Binding-site contacts:
Ligand atom CAN contacts residue ILE420 of chain 1.B at 3.5 Å (hydrophobic).
Ligand atom CAE contacts residue MET248 of chain 1.B at 3.6 Å (hydrophobic).
Ligand atom CAD contacts residue MET248 of chain 1.B at 3.5 Å (hydrophobic).
Ligand atom CBI contacts residue VAL397 of chain 1.B at 3.8 Å (hydrophobic).
Ligand atom CAX contacts residue ILE393 of chain 1.B at 3.8 Å (hydrophobic).
Ligand atom CBI contacts residue LEU416 of chain 1.B at 3.6 Å (hydrophobic).
Ligand atom CAA contacts residue TRP390 of chain 1.B at 3.3 Å (hydrophobic).
Ligand atom CAU contacts residue HIS394 of chain 1.B at 3.6 Å.
Ligand atom CAF contacts residue TRP390 of chain 1.B at 3.6 Å (hydrophobic).
Ligand atom CAM contacts residue ASP244 of chain 1.B at 3.3 Å.
Ligand atom CAO contacts residue ASP244 of chain 1.B at 3.4 Å.
Ligand atom CAG contacts residue ASP244 of chain 1.B at 3.4 Å.
Ligand atom CAS contacts residue TYR245 of chain 1.B at 3.8 Å (hydrophobic).
Ligand atom CAD contacts residue ALA214 of chain 1.B at 3.6 Å (hydrophobic).
Ligand atom CAG contacts residue TYR424 of chain 1.B at 3.7 Å (hydrophobic).
Ligand atom CAT contacts residue VAL333 of chain 1.B at 3.5 Å (hydrophobic).
Ligand atom CAF contacts residue SER427 of chain 1.B at 3.4 Å.
Ligand atom CAE contacts residue ALA214 of chain 1.B at 3.7 Å (hydrophobic).
Ligand atom CAC contacts residue ASP244 of chain 1.B at 3.1 Å.
Ligand atom CAU contacts residue VAL397 of chain 1.B at 3.8 Å (hydrophobic).
Ligand atom CAI contacts residue MET248 of chain 1.B at 3.7 Å (hydrophobic).
Ligand atom CAO contacts residue MET248 of chain 1.B at 3.8 Å (hydrophobic).
Ligand atom CAB contacts residue ASP244 of chain 1.B at 3.7 Å.
Ligand atom CAV contacts residue VAL397 of chain 1.B at 3.7 Å (hydrophobic).
Ligand atom NAH contacts residue ASP244 of chain 1.B at 2.8 Å (salt-bridge).
Ligand atom CAD contacts residue SER247 of chain 1.B at 3.3 Å.
Ligand atom CAE contacts residue SER427 of chain 1.B at 3.7 Å.
Ligand atom CAI contacts residue ASP244 of chain 1.B at 3.6 Å.
Ligand atom CAF contacts residue GLY423 of chain 1.B at 3.7 Å.
Ligand atom CBJ contacts residue TRP400 of chain 1.B at 3.6 Å (hydrophobic).
Ligand atom CAU contacts residue VAL333 of chain 1.B at 3.8 Å (hydrophobic).
Ligand atom OBC contacts residue LYS330 of chain 1.B at 3.4 Å.
Ligand atom CAA contacts residue GLY423 of chain 1.B at 3.7 Å.
Ligand atom CAD contacts residue ASP244 of chain 1.B at 3.3 Å.
Ligand atom CAL contacts residue ASP244 of chain 1.B at 3.4 Å.
Ligand atom CAE contacts residue SER247 of chain 1.B at 3.7 Å.
Ligand atom CAY contacts residue ILE393 of chain 1.B at 3.6 Å (hydrophobic).
Ligand atom OBC contacts residue VAL333 of chain 1.B at 2.9 Å.
Ligand atom CAJ contacts residue MET248 of chain 1.B at 3.6 Å (hydrophobic).
Ligand atom CAV contacts residue HIS394 of chain 1.B at 3.6 Å.

The protein below binds the small molecule below.
Small molecule (SMILES): CCN(CC)C(=O)c1ccc([C@H](c2cccc(O)c2)N2C[C@@H](C)N(Cc3ccccc3)C[C@@H]2C)cc1

Sequence of chain 1.B:
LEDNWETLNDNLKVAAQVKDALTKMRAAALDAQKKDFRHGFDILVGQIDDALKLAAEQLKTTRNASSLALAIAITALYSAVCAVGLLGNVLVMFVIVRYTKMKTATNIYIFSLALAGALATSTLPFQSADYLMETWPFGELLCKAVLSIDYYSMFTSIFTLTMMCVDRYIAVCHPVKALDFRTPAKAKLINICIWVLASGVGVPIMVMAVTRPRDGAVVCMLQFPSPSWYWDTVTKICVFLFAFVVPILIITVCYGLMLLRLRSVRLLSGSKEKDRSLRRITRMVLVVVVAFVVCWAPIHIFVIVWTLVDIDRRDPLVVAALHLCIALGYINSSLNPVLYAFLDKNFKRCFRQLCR